A protein and the small-molecule ligand that binds it are described below.
Small molecule (SMILES): CCC(=O)C(=O)O

Binding-site contacts:
Ligand atom OXT contacts residue CYS107 of chain 1.C at 3.7 Å.
Ligand atom O3 contacts residue GLU120 of chain 1.A at 2.8 Å (salt-bridge).
Ligand atom C2 contacts residue CYS107 of chain 1.C at 3.8 Å (hydrophobic).
Ligand atom C contacts residue PHE84 of chain 1.C at 4.3 Å (hydrophobic).
Ligand atom O contacts residue SER106 of chain 1.C at 3.6 Å.
Ligand atom C2 contacts residue SER106 of chain 1.C at 4.4 Å.
Ligand atom C3 contacts residue PRO114 of chain 1.A at 4.4 Å (hydrophobic).
Ligand atom OXT contacts residue ARG105 of chain 1.C at 2.6 Å (salt-bridge).
Ligand atom C contacts residue SER106 of chain 1.C at 4.3 Å.
Ligand atom C2 contacts residue GLU120 of chain 1.A at 4.0 Å.
Ligand atom C contacts residue CYS107 of chain 1.C at 3.4 Å (hydrophobic).
Ligand atom O contacts residue ARG105 of chain 1.C at 2.7 Å (salt-bridge).
Ligand atom C4 contacts residue GLU120 of chain 1.A at 3.9 Å.
Ligand atom O contacts residue CYS107 of chain 1.C at 3.5 Å (h-bond).
Ligand atom C3 contacts residue TYR17 of chain 1.A at 4.0 Å (hydrophobic).
Ligand atom OXT contacts residue TYR17 of chain 1.A at 3.8 Å.
Ligand atom O3 contacts residue GLY31 of chain 1.A at 4.4 Å.
Ligand atom O3 contacts residue SER106 of chain 1.C at 3.7 Å.
Ligand atom C4 contacts residue PRO114 of chain 1.A at 4.4 Å (hydrophobic).
Ligand atom O3 contacts residue PRO114 of chain 1.A at 3.9 Å.
Ligand atom C3 contacts residue GLY31 of chain 1.A at 4.0 Å.
Ligand atom O contacts residue TYR17 of chain 1.A at 4.1 Å.
Ligand atom O3 contacts residue CYS107 of chain 1.C at 2.8 Å (h-bond).
Ligand atom OXT contacts residue PHE84 of chain 1.C at 3.2 Å.
Ligand atom C contacts residue TYR17 of chain 1.A at 4.0 Å (hydrophobic).
Ligand atom C2 contacts residue PRO114 of chain 1.A at 4.1 Å (hydrophobic).
Ligand atom C contacts residue ARG105 of chain 1.C at 3.4 Å.
Ligand atom C4 contacts residue ILE33 of chain 1.A at 3.4 Å (hydrophobic).
Ligand atom C4 contacts residue GLY31 of chain 1.A at 3.2 Å.

Sequence of chain 1.A:
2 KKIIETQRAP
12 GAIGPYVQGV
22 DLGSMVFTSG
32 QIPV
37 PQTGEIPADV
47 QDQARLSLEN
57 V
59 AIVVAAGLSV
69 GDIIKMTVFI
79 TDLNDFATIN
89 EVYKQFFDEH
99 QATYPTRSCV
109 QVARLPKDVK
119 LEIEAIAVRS

Sequence of chain 1.C:
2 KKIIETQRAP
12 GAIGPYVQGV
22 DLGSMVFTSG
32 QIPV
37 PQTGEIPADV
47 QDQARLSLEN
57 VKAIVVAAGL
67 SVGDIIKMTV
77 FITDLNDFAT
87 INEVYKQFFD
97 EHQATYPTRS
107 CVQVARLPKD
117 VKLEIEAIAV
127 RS